Sequence of chain 1.C:
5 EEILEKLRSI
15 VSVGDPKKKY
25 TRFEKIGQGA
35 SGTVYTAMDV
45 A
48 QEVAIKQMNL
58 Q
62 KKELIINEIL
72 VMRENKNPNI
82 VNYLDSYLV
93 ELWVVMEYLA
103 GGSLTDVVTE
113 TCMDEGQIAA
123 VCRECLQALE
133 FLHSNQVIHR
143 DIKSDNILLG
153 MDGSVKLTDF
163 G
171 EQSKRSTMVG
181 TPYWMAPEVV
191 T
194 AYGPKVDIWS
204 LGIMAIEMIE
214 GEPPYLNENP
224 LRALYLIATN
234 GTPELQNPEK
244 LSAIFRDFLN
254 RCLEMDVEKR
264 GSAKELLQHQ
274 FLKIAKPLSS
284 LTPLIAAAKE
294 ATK

Binding-site contacts:
Ligand atom F contacts residue ASP161 of chain 1.C at 3.7 Å.
Ligand atom N3 contacts residue MET73 of chain 1.C at 3.5 Å.
Ligand atom C21 contacts residue ASN76 of chain 1.C at 3.4 Å.
Ligand atom C9 contacts residue VAL139 of chain 1.C at 3.9 Å (hydrophobic).
Ligand atom C contacts residue MET98 of chain 1.C at 3.7 Å (hydrophobic).
Ligand atom C19 contacts residue LEU134 of chain 1.C at 3.7 Å (hydrophobic).
Ligand atom CL contacts residue VAL72 of chain 1.C at 3.6 Å.
Ligand atom C3 contacts residue VAL82 of chain 1.C at 3.1 Å (hydrophobic).
Ligand atom C4 contacts residue LEU159 of chain 1.C at 3.3 Å (hydrophobic).
Ligand atom C11 contacts residue GLU69 of chain 1.C at 3.4 Å.
Ligand atom C17 contacts residue VAL96 of chain 1.C at 3.7 Å (hydrophobic).
Ligand atom C4 contacts residue ILE81 of chain 1.C at 3.8 Å (hydrophobic).
Ligand atom C21 contacts residue ILE81 of chain 1.C at 3.8 Å (hydrophobic).
Ligand atom C13 contacts residue MET73 of chain 1.C at 3.5 Å (hydrophobic).
Ligand atom C21 contacts residue MET73 of chain 1.C at 3.6 Å (hydrophobic).
Ligand atom CL contacts residue ASN137 of chain 1.C at 3.5 Å.
Ligand atom C22 contacts residue ILE81 of chain 1.C at 3.3 Å (hydrophobic).
Ligand atom C22 contacts residue MET73 of chain 1.C at 3.4 Å (hydrophobic).
Ligand atom C18 contacts residue LEU134 of chain 1.C at 3.9 Å (hydrophobic).
Ligand atom C1 contacts residue TYR84 of chain 1.C at 3.9 Å (hydrophobic).
Ligand atom C21 contacts residue PHE133 of chain 1.C at 3.6 Å (hydrophobic).
Ligand atom F contacts residue THR160 of chain 1.C at 3.3 Å.
Ligand atom C5 contacts residue ASP161 of chain 1.C at 3.9 Å.
Ligand atom C contacts residue VAL82 of chain 1.C at 3.5 Å (hydrophobic).
Ligand atom C5 contacts residue LEU159 of chain 1.C at 3.9 Å (hydrophobic).
Ligand atom N2 contacts residue MET73 of chain 1.C at 3.7 Å.
Ligand atom C11 contacts residue MET73 of chain 1.C at 3.9 Å (hydrophobic).
Ligand atom O contacts residue MET73 of chain 1.C at 3.9 Å.
Ligand atom C4 contacts residue VAL82 of chain 1.C at 3.9 Å (hydrophobic).
Ligand atom C23 contacts residue MET73 of chain 1.C at 3.7 Å (hydrophobic).
Ligand atom C1 contacts residue VAL82 of chain 1.C at 3.4 Å (hydrophobic).
Ligand atom F contacts residue LEU159 of chain 1.C at 3.4 Å.
Ligand atom N4 contacts residue GLU69 of chain 1.C at 3.2 Å (salt-bridge).
Ligand atom C15 contacts residue GLU69 of chain 1.C at 3.3 Å.
Ligand atom CL contacts residue ASN76 of chain 1.C at 3.9 Å.
Ligand atom C20 contacts residue PHE133 of chain 1.C at 3.9 Å (hydrophobic).
Ligand atom C6 contacts residue ASP161 of chain 1.C at 3.8 Å.
Ligand atom C14 contacts residue GLU69 of chain 1.C at 3.8 Å.
Ligand atom CL contacts residue PHE133 of chain 1.C at 3.7 Å.
Ligand atom F contacts residue HIS141 of chain 1.C at 3.1 Å.

A small-molecule ligand and the protein it binds are described below.
Small molecule (SMILES): CCN1c2ccc(F)cc2N=C(N[C@H]2CCN(C(=O)NC(C)(C)C)C2)c2cc(Cl)ccc21